Sequence of chain 1.D:
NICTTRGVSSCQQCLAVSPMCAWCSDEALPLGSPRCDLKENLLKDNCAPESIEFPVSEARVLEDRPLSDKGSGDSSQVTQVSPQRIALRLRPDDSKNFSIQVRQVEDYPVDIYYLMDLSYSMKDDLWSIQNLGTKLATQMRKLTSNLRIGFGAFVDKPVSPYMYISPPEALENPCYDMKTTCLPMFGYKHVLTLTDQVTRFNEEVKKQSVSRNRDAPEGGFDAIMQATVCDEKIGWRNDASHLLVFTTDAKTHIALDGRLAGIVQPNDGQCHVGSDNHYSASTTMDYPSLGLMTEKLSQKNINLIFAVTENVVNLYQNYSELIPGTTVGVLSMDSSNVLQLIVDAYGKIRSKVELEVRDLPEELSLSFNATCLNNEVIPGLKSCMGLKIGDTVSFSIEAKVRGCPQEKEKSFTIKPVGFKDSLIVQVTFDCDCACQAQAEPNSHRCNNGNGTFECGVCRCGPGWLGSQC

The small molecule below binds the protein below.
Small molecule (SMILES): CC(=O)N[C@H]1[C@H](O[C@H]2[C@H](O)[C@@H](NC(C)=O)CO[C@@H]2CO)O[C@H](CO)[C@@H](O)[C@@H]1O

Binding-site contacts:
Ligand atom C2 contacts residue ASN371 of chain 1.D at 2.4 Å.
Ligand atom N2 contacts residue GLU400 of chain 1.D at 4.3 Å.
Ligand atom C7 contacts residue SER398 of chain 1.D at 3.3 Å.
Ligand atom C4 contacts residue ASN371 of chain 1.D at 4.2 Å.
Ligand atom O7 contacts residue SER398 of chain 1.D at 2.6 Å (h-bond).
Ligand atom C8 contacts residue ASN371 of chain 1.D at 4.3 Å.
Ligand atom C8 contacts residue SER369 of chain 1.D at 4.2 Å.
Ligand atom C8 contacts residue SER398 of chain 1.D at 3.2 Å.
Ligand atom C1 contacts residue ASN371 of chain 1.D at 1.4 Å.
Ligand atom O6 contacts residue NAG1 of chain 1.TA at 2.5 Å (h-bond).
Ligand atom C7 contacts residue ASN371 of chain 1.D at 3.1 Å.
Ligand atom O5 contacts residue ASN371 of chain 1.D at 2.4 Å (h-bond).
Ligand atom O3 contacts residue GLU400 of chain 1.D at 4.2 Å.
Ligand atom C3 contacts residue ASN371 of chain 1.D at 3.8 Å.
Ligand atom C5 contacts residue ASN371 of chain 1.D at 3.7 Å.
Ligand atom C8 contacts residue ASN99 of chain 1.D at 4.4 Å.
Ligand atom C6 contacts residue NAG1 of chain 1.TA at 3.5 Å.
Ligand atom C8 contacts residue ILE399 of chain 1.D at 3.7 Å (hydrophobic).
Ligand atom O5 contacts residue PRO381 of chain 1.D at 4.4 Å.
Ligand atom N2 contacts residue ASN371 of chain 1.D at 2.9 Å (h-bond).
Ligand atom O7 contacts residue ASN371 of chain 1.D at 3.0 Å (h-bond).
Ligand atom C8 contacts residue GLU400 of chain 1.D at 3.6 Å.